Sequence of chain 2.E:
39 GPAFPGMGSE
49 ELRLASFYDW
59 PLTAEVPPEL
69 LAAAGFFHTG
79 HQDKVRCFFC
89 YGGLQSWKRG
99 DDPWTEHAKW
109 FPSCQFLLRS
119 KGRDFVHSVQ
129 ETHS

A protein and the small-molecule ligand that binds it are described below.
Small molecule (SMILES): CC[C@H](C)[C@@H](C=O)NC(=O)[C@@H]1CCCN1C(=O)[C@@H](NC(=O)[C@H](C)N)C(C)C

Binding-site contacts:
Ligand atom CD1 contacts residue VAL83 of chain 2.E at 3.9 Å (hydrophobic).
Ligand atom CB contacts residue TRP95 of chain 2.E at 3.8 Å (hydrophobic).
Ligand atom O contacts residue GLU104 of chain 2.E at 3.2 Å (salt-bridge).
Ligand atom CA contacts residue GLU104 of chain 2.E at 3.8 Å.
Ligand atom C contacts residue LEU92 of chain 2.E at 3.8 Å (hydrophobic).
Ligand atom CB contacts residue GLN93 of chain 2.E at 3.7 Å.
Ligand atom C contacts residue TRP108 of chain 2.E at 3.9 Å (hydrophobic).
Ligand atom CA contacts residue GLN93 of chain 2.E at 3.4 Å.
Ligand atom CB contacts residue ASP99 of chain 2.E at 4.0 Å.
Ligand atom N contacts residue GLN93 of chain 2.E at 3.0 Å (h-bond).
Ligand atom CG2 contacts residue GLN93 of chain 2.E at 3.7 Å.
Ligand atom N contacts residue SER94 of chain 2.E at 3.9 Å.
Ligand atom CG1 contacts residue GLY91 of chain 2.E at 3.7 Å.
Ligand atom C contacts residue GLU104 of chain 2.E at 3.8 Å.
Ligand atom C contacts residue ARG97 of chain 1.D at 3.3 Å.
Ligand atom CG1 contacts residue LEU92 of chain 2.E at 3.8 Å (hydrophobic).
Ligand atom CA contacts residue SER94 of chain 2.E at 3.6 Å.
Ligand atom CA contacts residue GLN93 of chain 2.E at 3.4 Å.
Ligand atom CD1 contacts residue LYS82 of chain 2.E at 3.8 Å.
Ligand atom CB contacts residue GLU104 of chain 2.E at 3.7 Å.
Ligand atom CB contacts residue GLN93 of chain 2.E at 3.7 Å.
Ligand atom CD1 contacts residue GLY91 of chain 2.E at 3.5 Å.
Ligand atom N contacts residue ASP99 of chain 2.E at 2.7 Å (salt-bridge).
Ligand atom CA contacts residue GLY91 of chain 2.E at 3.3 Å.
Ligand atom C contacts residue GLY91 of chain 2.E at 3.7 Å.
Ligand atom CG2 contacts residue GLN93 of chain 2.E at 3.6 Å.
Ligand atom CG1 contacts residue GLN93 of chain 2.E at 3.6 Å.
Ligand atom CG contacts residue TRP108 of chain 2.E at 3.5 Å (hydrophobic).
Ligand atom C contacts residue GLN93 of chain 2.E at 3.7 Å.
Ligand atom N contacts residue LEU92 of chain 2.E at 3.9 Å.
Ligand atom CG2 contacts residue SER94 of chain 2.E at 3.5 Å.
Ligand atom O contacts residue GLN93 of chain 2.E at 3.0 Å (h-bond).
Ligand atom CD contacts residue TRP108 of chain 2.E at 3.6 Å (hydrophobic).
Ligand atom O contacts residue ARG97 of chain 1.D at 2.9 Å (salt-bridge).
Ligand atom O contacts residue LEU92 of chain 2.E at 3.4 Å.
Ligand atom CD1 contacts residue LEU92 of chain 2.E at 3.6 Å (hydrophobic).
Ligand atom N contacts residue GLU104 of chain 2.E at 3.3 Å (salt-bridge).
Ligand atom CA contacts residue ASP99 of chain 2.E at 3.6 Å.
Ligand atom O contacts residue TRP108 of chain 2.E at 3.1 Å (h-bond).
Ligand atom N contacts residue GLY91 of chain 2.E at 3.2 Å (h-bond).

Sequence of chain 1.D:
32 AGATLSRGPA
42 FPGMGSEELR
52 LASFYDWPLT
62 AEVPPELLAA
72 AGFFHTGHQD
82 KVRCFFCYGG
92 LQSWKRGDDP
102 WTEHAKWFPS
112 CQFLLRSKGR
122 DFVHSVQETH